Sequence of chain 2.A:
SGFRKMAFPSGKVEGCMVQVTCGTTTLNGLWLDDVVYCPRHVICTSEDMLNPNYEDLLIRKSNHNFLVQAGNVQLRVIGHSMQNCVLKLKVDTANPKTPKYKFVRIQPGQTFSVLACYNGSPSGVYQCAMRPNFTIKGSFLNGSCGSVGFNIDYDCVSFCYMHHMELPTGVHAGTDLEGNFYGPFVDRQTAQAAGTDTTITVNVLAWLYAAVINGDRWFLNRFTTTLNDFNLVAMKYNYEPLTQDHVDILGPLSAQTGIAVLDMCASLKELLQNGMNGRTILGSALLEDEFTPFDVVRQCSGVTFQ

Sequence of chain 1.A:
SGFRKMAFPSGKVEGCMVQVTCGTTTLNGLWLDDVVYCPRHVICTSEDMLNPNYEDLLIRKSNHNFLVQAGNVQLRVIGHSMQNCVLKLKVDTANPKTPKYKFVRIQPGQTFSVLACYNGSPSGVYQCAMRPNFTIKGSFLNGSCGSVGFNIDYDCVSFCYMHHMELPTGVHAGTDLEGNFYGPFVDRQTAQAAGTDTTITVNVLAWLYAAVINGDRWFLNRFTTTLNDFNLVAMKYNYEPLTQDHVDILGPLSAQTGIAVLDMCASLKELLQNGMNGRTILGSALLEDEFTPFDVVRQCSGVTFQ

A small-molecule ligand and the protein it binds are described below.
Small molecule (SMILES): O=C(c1cc(=O)[nH]c(=O)[nH]1)N1CCN(c2ccc(Br)c(Cl)c2)CC1

Binding-site contacts:
Ligand atom O18 contacts residue ASN142 of chain 2.A at 3.8 Å.
Ligand atom C12 contacts residue HIS41 of chain 2.A at 3.8 Å.
Ligand atom C17 contacts residue LEU141 of chain 2.A at 3.8 Å (hydrophobic).
Ligand atom O21 contacts residue GLU166 of chain 2.A at 3.5 Å.
Ligand atom C8 contacts residue CYS145 of chain 2.A at 3.9 Å (hydrophobic).
Ligand atom O21 contacts residue PHE140 of chain 2.A at 3.3 Å.
Ligand atom C14 contacts residue HIS41 of chain 2.A at 3.8 Å.
Ligand atom C22 contacts residue SER144 of chain 2.A at 3.6 Å.
Ligand atom C2 contacts residue CYS145 of chain 2.A at 3.8 Å (hydrophobic).
Ligand atom O3 contacts residue ASN142 of chain 2.A at 3.5 Å.
Ligand atom N19 contacts residue GLU166 of chain 2.A at 3.0 Å (salt-bridge).
Ligand atom O21 contacts residue HIS172 of chain 2.A at 3.2 Å.
Ligand atom BR24 contacts residue HIS41 of chain 2.A at 3.7 Å.
Ligand atom O21 contacts residue HIS163 of chain 2.A at 2.8 Å (h-bond).
Ligand atom O3 contacts residue GLY143 of chain 2.A at 2.8 Å (h-bond).
Ligand atom N16 contacts residue ASN142 of chain 2.A at 3.5 Å.
Ligand atom O18 contacts residue GLU166 of chain 2.A at 3.9 Å.
Ligand atom C22 contacts residue HIS163 of chain 2.A at 3.8 Å.
Ligand atom C20 contacts residue GLU166 of chain 2.A at 3.7 Å.
Ligand atom O3 contacts residue LEU141 of chain 2.A at 3.9 Å.
Ligand atom CL23 contacts residue MET165 of chain 2.A at 3.9 Å.
Ligand atom C13 contacts residue HIS41 of chain 2.A at 3.7 Å.
Ligand atom C15 contacts residue HIS41 of chain 2.A at 3.9 Å.
Ligand atom CL23 contacts residue ASP187 of chain 2.A at 3.8 Å.
Ligand atom C17 contacts residue GLU166 of chain 2.A at 3.8 Å.
Ligand atom N16 contacts residue LEU141 of chain 2.A at 3.8 Å.
Ligand atom O3 contacts residue SER144 of chain 2.A at 3.8 Å.
Ligand atom BR24 contacts residue ARG188 of chain 2.A at 3.9 Å.
Ligand atom C17 contacts residue ASN142 of chain 2.A at 3.8 Å.
Ligand atom CL23 contacts residue ARG188 of chain 2.A at 3.6 Å.
Ligand atom C12 contacts residue GLN189 of chain 2.A at 3.8 Å.
Ligand atom C1 contacts residue LEU141 of chain 2.A at 3.8 Å (hydrophobic).
Ligand atom N19 contacts residue PHE140 of chain 2.A at 3.6 Å (h-bond).
Ligand atom C11 contacts residue GLN189 of chain 2.A at 3.6 Å.
Ligand atom C14 contacts residue MET49 of chain 2.A at 3.5 Å (hydrophobic).
Ligand atom C20 contacts residue HIS163 of chain 2.A at 3.6 Å.
Ligand atom O3 contacts residue CYS145 of chain 2.A at 3.7 Å.
Ligand atom BR24 contacts residue ASP187 of chain 2.A at 3.6 Å.
Ligand atom C13 contacts residue GLN189 of chain 2.A at 3.9 Å.
Ligand atom BR24 contacts residue TYR54 of chain 2.A at 3.5 Å.